A protein and the small-molecule ligand that binds it are described below.
Small molecule (SMILES): O=c1[nH]cnc2c1ncn2[C@@H]1O[C@H](COP(=O)(O)O)[C@@H](O)[C@H]1O

Binding-site contacts:
Ligand atom C4 contacts residue NAD1 of chain 1.JA at 3.5 Å.
Ligand atom C2 contacts residue CYS336 of chain 1.J at 1.4 Å (hydrophobic).
Ligand atom N7 contacts residue MET419 of chain 1.J at 3.2 Å (h-bond).
Ligand atom C6 contacts residue GLY420 of chain 1.J at 3.4 Å.
Ligand atom C5 contacts residue CYS336 of chain 1.J at 3.6 Å (hydrophobic).
Ligand atom C2 contacts residue NAD1 of chain 1.JA at 3.3 Å.
Ligand atom O3' contacts residue SER73 of chain 1.J at 3.3 Å.
Ligand atom O6 contacts residue GLY420 of chain 1.J at 2.4 Å (h-bond).
Ligand atom O2' contacts residue ARG327 of chain 1.J at 2.7 Å (salt-bridge).
Ligand atom O3' contacts residue ASP369 of chain 1.J at 3.4 Å (salt-bridge).
Ligand atom C4 contacts residue CYS336 of chain 1.J at 2.9 Å (hydrophobic).
Ligand atom O1P contacts residue TYR416 of chain 1.J at 2.9 Å (h-bond).
Ligand atom O3P contacts residue GLY333 of chain 1.J at 3.2 Å.
Ligand atom O6 contacts residue MET419 of chain 1.J at 2.6 Å (h-bond).
Ligand atom O3' contacts residue MET390 of chain 1.J at 3.6 Å (h-bond).
Ligand atom O5' contacts residue GLY370 of chain 1.J at 3.3 Å.
Ligand atom C2' contacts residue NAD1 of chain 1.JA at 3.3 Å.
Ligand atom N3 contacts residue NAD1 of chain 1.JA at 3.2 Å (h-bond).
Ligand atom O2P contacts residue SER393 of chain 1.J at 2.5 Å (h-bond).
Ligand atom P contacts residue SER334 of chain 1.J at 3.3 Å.
Ligand atom N7 contacts residue GLY418 of chain 1.J at 3.6 Å.
Ligand atom O3P contacts residue SER334 of chain 1.J at 2.5 Å (h-bond).
Ligand atom O3P contacts residue GLY370 of chain 1.J at 3.3 Å.
Ligand atom C2' contacts residue ARG327 of chain 1.J at 3.4 Å.
Ligand atom N3 contacts residue CYS336 of chain 1.J at 1.6 Å (h-bond).
Ligand atom C2' contacts residue ASP369 of chain 1.J at 3.6 Å.
Ligand atom O6 contacts residue GLY418 of chain 1.J at 3.1 Å.
Ligand atom N1 contacts residue CYS336 of chain 1.J at 2.6 Å (h-bond).
Ligand atom O1P contacts residue SER334 of chain 1.J at 2.3 Å (h-bond).
Ligand atom O2' contacts residue ASP369 of chain 1.J at 2.3 Å (salt-bridge).
Ligand atom C6 contacts residue MET419 of chain 1.J at 3.5 Å (hydrophobic).
Ligand atom O2' contacts residue NAD1 of chain 1.JA at 2.3 Å (h-bond).
Ligand atom C8 contacts residue MET75 of chain 1.J at 3.4 Å (hydrophobic).
Ligand atom O2P contacts residue GLY392 of chain 1.J at 3.1 Å (h-bond).
Ligand atom C6 contacts residue CYS336 of chain 1.J at 3.5 Å (hydrophobic).
Ligand atom O3' contacts residue ARG327 of chain 1.J at 3.5 Å (salt-bridge).
Ligand atom C5 contacts residue NAD1 of chain 1.JA at 3.6 Å.
Ligand atom O3P contacts residue GLY371 of chain 1.J at 2.7 Å (h-bond).
Ligand atom C1' contacts residue NAD1 of chain 1.JA at 3.4 Å.
Ligand atom N1 contacts residue GLN446 of chain 1.J at 3.1 Å (h-bond).

Sequence of chain 1.J:
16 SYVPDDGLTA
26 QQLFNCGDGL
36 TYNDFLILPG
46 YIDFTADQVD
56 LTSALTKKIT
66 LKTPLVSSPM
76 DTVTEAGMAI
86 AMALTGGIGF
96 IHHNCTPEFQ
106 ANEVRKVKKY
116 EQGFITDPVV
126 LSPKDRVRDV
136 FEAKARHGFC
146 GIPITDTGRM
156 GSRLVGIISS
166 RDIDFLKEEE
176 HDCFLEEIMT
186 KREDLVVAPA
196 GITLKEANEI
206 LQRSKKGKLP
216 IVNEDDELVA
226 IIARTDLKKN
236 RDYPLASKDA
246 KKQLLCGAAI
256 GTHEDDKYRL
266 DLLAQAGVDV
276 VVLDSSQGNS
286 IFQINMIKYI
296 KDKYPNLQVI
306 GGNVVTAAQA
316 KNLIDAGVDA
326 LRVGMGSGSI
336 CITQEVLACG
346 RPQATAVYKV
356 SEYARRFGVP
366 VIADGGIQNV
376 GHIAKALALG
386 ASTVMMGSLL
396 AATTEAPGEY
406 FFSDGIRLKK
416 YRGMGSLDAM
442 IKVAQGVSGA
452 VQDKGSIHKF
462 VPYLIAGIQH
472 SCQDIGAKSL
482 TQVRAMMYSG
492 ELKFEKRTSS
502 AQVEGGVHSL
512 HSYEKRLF